A small-molecule ligand and the protein it binds are described below.
Small molecule (SMILES): CC(=O)N[C@H]1[C@H](O[C@H]2[C@H](O)[C@@H](NC(C)=O)CO[C@@H]2CO)O[C@H](CO)[C@@H](O)[C@@H]1O

Sequence of chain 45.T:
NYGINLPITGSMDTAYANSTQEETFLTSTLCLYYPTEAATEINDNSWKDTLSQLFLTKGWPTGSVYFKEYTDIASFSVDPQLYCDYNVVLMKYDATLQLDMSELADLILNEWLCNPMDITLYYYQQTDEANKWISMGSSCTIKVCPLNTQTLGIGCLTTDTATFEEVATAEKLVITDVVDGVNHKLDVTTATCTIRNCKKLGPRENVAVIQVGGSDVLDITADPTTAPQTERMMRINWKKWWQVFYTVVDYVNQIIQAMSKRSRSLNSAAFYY

Binding-site contacts:
Ligand atom C1 contacts residue ASN19 of chain 45.T at 1.7 Å.
Ligand atom O5 contacts residue ASN19 of chain 45.T at 2.8 Å (h-bond).
Ligand atom O7 contacts residue ASN19 of chain 45.T at 4.1 Å.
Ligand atom C3 contacts residue ASN19 of chain 45.T at 4.1 Å.
Ligand atom C7 contacts residue ASN19 of chain 45.T at 3.6 Å.
Ligand atom C8 contacts residue ASN19 of chain 45.T at 4.3 Å.
Ligand atom N2 contacts residue ASN19 of chain 45.T at 3.1 Å (h-bond).
Ligand atom C5 contacts residue ASN19 of chain 45.T at 3.8 Å.
Ligand atom C2 contacts residue ASN19 of chain 45.T at 3.0 Å.